Sequence of chain 1.B:
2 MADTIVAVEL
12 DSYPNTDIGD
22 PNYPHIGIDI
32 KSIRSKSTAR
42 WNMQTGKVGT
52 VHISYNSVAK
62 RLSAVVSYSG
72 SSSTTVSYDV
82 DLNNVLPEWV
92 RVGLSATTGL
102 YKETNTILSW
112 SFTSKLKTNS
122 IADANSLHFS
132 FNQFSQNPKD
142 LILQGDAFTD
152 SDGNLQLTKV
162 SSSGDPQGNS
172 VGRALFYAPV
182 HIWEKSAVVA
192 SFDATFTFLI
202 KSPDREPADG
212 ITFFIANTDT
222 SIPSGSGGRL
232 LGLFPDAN

Binding-site contacts:
Ligand atom C4 contacts residue ASN16 of chain 1.B at 3.8 Å.
Ligand atom C5 contacts residue ASN16 of chain 1.B at 4.2 Å.
Ligand atom C3 contacts residue ARG230 of chain 1.B at 3.8 Å.
Ligand atom O4 contacts residue ASP210 of chain 1.B at 2.5 Å (salt-bridge).
Ligand atom C10 contacts residue LEU101 of chain 1.B at 4.2 Å (hydrophobic).
Ligand atom C11 contacts residue TYR14 of chain 1.B at 3.3 Å (hydrophobic).
Ligand atom O6 contacts residue GLY100 of chain 1.B at 3.4 Å.
Ligand atom C4 contacts residue ASP210 of chain 1.B at 3.2 Å.
Ligand atom O4 contacts residue ASN16 of chain 1.B at 2.8 Å (h-bond).
Ligand atom O4 contacts residue TYR14 of chain 1.B at 3.7 Å.
Ligand atom C11 contacts residue LEU101 of chain 1.B at 4.0 Å (hydrophobic).
Ligand atom O6 contacts residue ASP210 of chain 1.B at 2.7 Å (salt-bridge).
Ligand atom O4 contacts residue GLY229 of chain 1.B at 4.1 Å.
Ligand atom C8 contacts residue LEU101 of chain 1.B at 3.7 Å (hydrophobic).
Ligand atom C12 contacts residue LEU101 of chain 1.B at 3.7 Å (hydrophobic).
Ligand atom O3 contacts residue ARG230 of chain 1.B at 2.8 Å (salt-bridge).
Ligand atom N1 contacts residue TYR14 of chain 1.B at 3.5 Å (h-bond).
Ligand atom O2 contacts residue GLY100 of chain 1.B at 3.7 Å.
Ligand atom O6 contacts residue LEU101 of chain 1.B at 3.3 Å (h-bond).
Ligand atom O6 contacts residue TYR102 of chain 1.B at 3.2 Å (h-bond).
Ligand atom C9 contacts residue LEU101 of chain 1.B at 3.4 Å (hydrophobic).
Ligand atom C5 contacts residue TYR14 of chain 1.B at 3.8 Å (hydrophobic).
Ligand atom O5 contacts residue LEU101 of chain 1.B at 3.2 Å.
Ligand atom C5 contacts residue ASP210 of chain 1.B at 4.0 Å.
Ligand atom N1 contacts residue LEU101 of chain 1.B at 3.6 Å.
Ligand atom C6 contacts residue TYR102 of chain 1.B at 3.9 Å (hydrophobic).
Ligand atom C6 contacts residue ALA209 of chain 1.B at 3.5 Å (hydrophobic).
Ligand atom C14 contacts residue LEU101 of chain 1.B at 4.2 Å (hydrophobic).
Ligand atom C6 contacts residue ASP210 of chain 1.B at 3.5 Å.
Ligand atom C3 contacts residue ASN16 of chain 1.B at 4.0 Å.
Ligand atom C4 contacts residue ARG230 of chain 1.B at 3.8 Å.
Ligand atom O4 contacts residue ARG230 of chain 1.B at 3.3 Å (salt-bridge).
Ligand atom O3 contacts residue GLY229 of chain 1.B at 3.5 Å.
Ligand atom C6 contacts residue TYR14 of chain 1.B at 3.6 Å (hydrophobic).
Ligand atom C1 contacts residue LEU101 of chain 1.B at 3.7 Å (hydrophobic).
Ligand atom C6 contacts residue LEU101 of chain 1.B at 4.2 Å (hydrophobic).
Ligand atom O2 contacts residue LEU101 of chain 1.B at 3.6 Å.
Ligand atom C4 contacts residue GLY229 of chain 1.B at 4.2 Å.
Ligand atom C7 contacts residue LEU101 of chain 1.B at 4.0 Å (hydrophobic).
Ligand atom O6 contacts residue ALA209 of chain 1.B at 3.2 Å.

The protein below binds the small molecule below.
Small molecule (SMILES): OC[C@H]1O[C@H](Oc2c[nH]c3ccc(Br)c(Cl)c23)[C@@H](O)[C@@H](O)[C@@H]1O